A protein and the small-molecule ligand that binds it are described below.
Small molecule (SMILES): O=P(O)(O)O[C@@H]1[C@H](O)[C@H](O)[C@@H](OP(=O)(O)O)[C@H](OP(=O)(O)O)[C@H]1O

Sequence of chain 1.B:
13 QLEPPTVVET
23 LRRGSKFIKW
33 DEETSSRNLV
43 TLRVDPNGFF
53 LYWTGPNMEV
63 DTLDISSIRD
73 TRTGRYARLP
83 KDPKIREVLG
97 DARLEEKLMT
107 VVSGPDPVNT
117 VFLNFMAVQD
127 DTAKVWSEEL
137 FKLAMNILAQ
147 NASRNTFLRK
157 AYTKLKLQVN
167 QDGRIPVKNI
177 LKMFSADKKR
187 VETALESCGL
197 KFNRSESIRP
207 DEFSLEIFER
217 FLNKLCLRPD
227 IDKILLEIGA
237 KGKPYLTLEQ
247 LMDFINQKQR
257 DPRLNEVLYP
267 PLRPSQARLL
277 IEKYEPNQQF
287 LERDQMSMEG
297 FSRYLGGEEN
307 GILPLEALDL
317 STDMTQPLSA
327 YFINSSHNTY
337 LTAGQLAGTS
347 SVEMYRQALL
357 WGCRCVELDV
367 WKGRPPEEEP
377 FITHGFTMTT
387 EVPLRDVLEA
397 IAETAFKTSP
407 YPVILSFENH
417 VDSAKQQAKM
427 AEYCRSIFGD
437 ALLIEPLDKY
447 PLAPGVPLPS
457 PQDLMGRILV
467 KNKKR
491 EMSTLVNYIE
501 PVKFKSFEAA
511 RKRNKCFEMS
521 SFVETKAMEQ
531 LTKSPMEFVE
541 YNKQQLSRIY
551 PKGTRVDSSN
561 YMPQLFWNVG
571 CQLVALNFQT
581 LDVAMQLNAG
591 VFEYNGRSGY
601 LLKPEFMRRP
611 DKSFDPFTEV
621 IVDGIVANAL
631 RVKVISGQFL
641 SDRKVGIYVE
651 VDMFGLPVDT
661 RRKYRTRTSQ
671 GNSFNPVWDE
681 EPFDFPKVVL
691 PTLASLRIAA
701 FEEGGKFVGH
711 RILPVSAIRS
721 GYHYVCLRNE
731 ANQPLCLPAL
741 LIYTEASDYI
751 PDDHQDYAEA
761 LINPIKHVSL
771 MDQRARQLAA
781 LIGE

Binding-site contacts:
Ligand atom O43 contacts residue GLU414 of chain 1.B at 3.5 Å.
Ligand atom O11 contacts residue ASP365 of chain 1.B at 4.2 Å.
Ligand atom C3 contacts residue TYR550 of chain 1.B at 3.6 Å (hydrophobic).
Ligand atom C3 contacts residue GLU363 of chain 1.B at 3.8 Å.
Ligand atom O42 contacts residue LYS467 of chain 1.B at 3.3 Å (salt-bridge).
Ligand atom C2 contacts residue GLU363 of chain 1.B at 3.7 Å.
Ligand atom C4 contacts residue GLU414 of chain 1.B at 4.0 Å.
Ligand atom O2 contacts residue ASP365 of chain 1.B at 4.0 Å.
Ligand atom O11 contacts residue CA1 of chain 1.F at 2.9 Å.
Ligand atom O43 contacts residue PHE413 of chain 1.B at 3.2 Å (h-bond).
Ligand atom O2 contacts residue GLU363 of chain 1.B at 2.6 Å (salt-bridge).
Ligand atom P1 contacts residue CA1 of chain 1.F at 4.1 Å.
Ligand atom O2 contacts residue ASN334 of chain 1.B at 3.8 Å.
Ligand atom O12 contacts residue HIS333 of chain 1.B at 3.6 Å.
Ligand atom C2 contacts residue TYR550 of chain 1.B at 3.9 Å (hydrophobic).
Ligand atom C5 contacts residue TYR550 of chain 1.B at 4.1 Å (hydrophobic).
Ligand atom C2 contacts residue GLU414 of chain 1.B at 3.7 Å.
Ligand atom O3 contacts residue GLU363 of chain 1.B at 3.0 Å (salt-bridge).
Ligand atom P1 contacts residue HIS333 of chain 1.B at 3.9 Å.
Ligand atom O1 contacts residue GLU414 of chain 1.B at 3.9 Å.
Ligand atom O1 contacts residue CA1 of chain 1.F at 4.1 Å.
Ligand atom C2 contacts residue HIS333 of chain 1.B at 4.2 Å.
Ligand atom O43 contacts residue GLU363 of chain 1.B at 3.8 Å.
Ligand atom C6 contacts residue GLU414 of chain 1.B at 3.6 Å.
Ligand atom C2 contacts residue CA1 of chain 1.F at 3.7 Å.
Ligand atom O52 contacts residue LYS469 of chain 1.B at 3.8 Å.
Ligand atom P4 contacts residue LYS467 of chain 1.B at 4.2 Å.
Ligand atom C1 contacts residue GLU414 of chain 1.B at 4.1 Å.
Ligand atom O42 contacts residue SER521 of chain 1.B at 3.1 Å (h-bond).
Ligand atom O53 contacts residue LYS469 of chain 1.B at 3.8 Å.
Ligand atom O5 contacts residue GLU414 of chain 1.B at 4.1 Å.
Ligand atom C1 contacts residue TYR550 of chain 1.B at 4.1 Å (hydrophobic).
Ligand atom O42 contacts residue ARG548 of chain 1.B at 3.3 Å (salt-bridge).
Ligand atom O3 contacts residue TYR550 of chain 1.B at 3.9 Å.
Ligand atom O13 contacts residue HIS380 of chain 1.B at 3.2 Å (h-bond).
Ligand atom O3 contacts residue ARG548 of chain 1.B at 3.3 Å (salt-bridge).
Ligand atom O11 contacts residue HIS333 of chain 1.B at 3.1 Å (h-bond).
Ligand atom O2 contacts residue GLU414 of chain 1.B at 2.5 Å (salt-bridge).
Ligand atom O2 contacts residue CA1 of chain 1.F at 2.3 Å.
Ligand atom O11 contacts residue ASN334 of chain 1.B at 2.9 Å (h-bond).